The protein below binds the small molecule below.
Small molecule (SMILES): O=C(NCCc1ccccc1)Nc1ccc2[nH]ncc2c1

Binding-site contacts:
Ligand atom C06 contacts residue ARG79 of chain 1.B at 3.7 Å.
Ligand atom N12 contacts residue ASP211 of chain 1.B at 3.1 Å (salt-bridge).
Ligand atom C10 contacts residue LYS100 of chain 1.B at 3.5 Å.
Ligand atom C07 contacts residue GLY80 of chain 1.B at 3.7 Å.
Ligand atom C21 contacts residue MET148 of chain 1.B at 3.6 Å (hydrophobic).
Ligand atom C09 contacts residue LYS100 of chain 1.B at 3.2 Å.
Ligand atom C14 contacts residue LEU200 of chain 1.B at 3.6 Å (hydrophobic).
Ligand atom N12 contacts residue VAL85 of chain 1.B at 3.8 Å.
Ligand atom N17 contacts residue ALA98 of chain 1.B at 3.4 Å.
Ligand atom N17 contacts residue MET151 of chain 1.B at 3.5 Å (h-bond).
Ligand atom C19 contacts residue PHE363 of chain 1.B at 3.8 Å (hydrophobic).
Ligand atom C08 contacts residue LYS100 of chain 1.B at 3.7 Å.
Ligand atom N18 contacts residue GLU149 of chain 1.B at 3.7 Å.
Ligand atom C10 contacts residue GLY80 of chain 1.B at 3.5 Å.
Ligand atom C20 contacts residue MET148 of chain 1.B at 3.7 Å (hydrophobic).
Ligand atom C15 contacts residue LEU200 of chain 1.B at 3.3 Å (hydrophobic).
Ligand atom C20 contacts residue LEU200 of chain 1.B at 3.7 Å (hydrophobic).
Ligand atom C19 contacts residue LEU200 of chain 1.B at 3.8 Å (hydrophobic).
Ligand atom C05 contacts residue ARG79 of chain 1.B at 3.5 Å.
Ligand atom C11 contacts residue VAL85 of chain 1.B at 3.8 Å (hydrophobic).
Ligand atom C16 contacts residue ALA98 of chain 1.B at 3.7 Å (hydrophobic).
Ligand atom C02 contacts residue ASP211 of chain 1.B at 3.7 Å.
Ligand atom C11 contacts residue ARG79 of chain 1.B at 3.5 Å.
Ligand atom N17 contacts residue LEU200 of chain 1.B at 3.9 Å.
Ligand atom C10 contacts residue GLU84 of chain 1.B at 3.8 Å.
Ligand atom C19 contacts residue ILE77 of chain 1.B at 3.8 Å (hydrophobic).
Ligand atom N17 contacts residue GLU149 of chain 1.B at 3.0 Å (salt-bridge).
Ligand atom N18 contacts residue TYR150 of chain 1.B at 3.5 Å.
Ligand atom C09 contacts residue GLY80 of chain 1.B at 3.9 Å.
Ligand atom N18 contacts residue ALA98 of chain 1.B at 3.5 Å.
Ligand atom N18 contacts residue MET151 of chain 1.B at 2.8 Å (h-bond).
Ligand atom C10 contacts residue GLY83 of chain 1.B at 3.5 Å.
Ligand atom O01 contacts residue VAL85 of chain 1.B at 3.9 Å.
Ligand atom C02 contacts residue VAL85 of chain 1.B at 3.6 Å (hydrophobic).
Ligand atom C06 contacts residue GLY80 of chain 1.B at 3.4 Å.
Ligand atom N17 contacts residue TYR150 of chain 1.B at 3.8 Å.
Ligand atom N03 contacts residue ASP211 of chain 1.B at 3.2 Å (salt-bridge).
Ligand atom C16 contacts residue LEU200 of chain 1.B at 3.4 Å (hydrophobic).
Ligand atom C05 contacts residue GLY80 of chain 1.B at 3.9 Å.
Ligand atom C11 contacts residue GLY80 of chain 1.B at 3.1 Å.

Sequence of chain 1.B:
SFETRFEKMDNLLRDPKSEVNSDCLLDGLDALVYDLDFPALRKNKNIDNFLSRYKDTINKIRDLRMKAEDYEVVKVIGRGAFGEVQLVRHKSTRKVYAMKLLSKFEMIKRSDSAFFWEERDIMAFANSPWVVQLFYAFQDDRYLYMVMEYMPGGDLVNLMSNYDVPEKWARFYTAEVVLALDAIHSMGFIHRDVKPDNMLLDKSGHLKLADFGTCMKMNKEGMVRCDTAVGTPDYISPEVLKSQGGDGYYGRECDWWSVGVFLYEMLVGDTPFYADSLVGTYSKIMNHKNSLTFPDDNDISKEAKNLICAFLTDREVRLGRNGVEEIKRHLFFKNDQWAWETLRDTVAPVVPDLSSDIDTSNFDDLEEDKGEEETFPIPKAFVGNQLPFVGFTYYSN